A small-molecule ligand and the protein it binds are described below.
Small molecule (SMILES): O=C(O)c1ccccc1-c1c2ccc(=O)cc-2oc2cc(O)ccc12

Binding-site contacts:
Ligand atom C7 contacts residue PRO125 of chain 1.B at 4.0 Å (hydrophobic).
Ligand atom C6 contacts residue PRO125 of chain 1.B at 4.3 Å (hydrophobic).
Ligand atom C6 contacts residue ARG132 of chain 1.B at 3.9 Å.
Ligand atom C1 contacts residue TRP133 of chain 1.B at 3.7 Å (hydrophobic).
Ligand atom C5 contacts residue ARG132 of chain 1.B at 3.2 Å.
Ligand atom C10 contacts residue ARG132 of chain 1.B at 4.4 Å.
Ligand atom C4 contacts residue ARG132 of chain 1.B at 3.3 Å.
Ligand atom C9 contacts residue ARG132 of chain 1.B at 4.1 Å.
Ligand atom C3 contacts residue ARG132 of chain 1.B at 3.5 Å.
Ligand atom C5 contacts residue GLU128 of chain 1.B at 3.9 Å.
Ligand atom O5 contacts residue ARG132 of chain 1.B at 4.3 Å.
Ligand atom C11 contacts residue ARG132 of chain 1.B at 4.0 Å.
Ligand atom C16 contacts residue TRP80 of chain 1.B at 4.0 Å (hydrophobic).
Ligand atom C11 contacts residue ILE129 of chain 1.B at 4.0 Å (hydrophobic).
Ligand atom C11 contacts residue TRP80 of chain 1.B at 4.5 Å (hydrophobic).
Ligand atom O1 contacts residue GLU76 of chain 1.B at 4.4 Å.
Ligand atom C13 contacts residue TRP80 of chain 1.B at 3.9 Å (hydrophobic).
Ligand atom O3 contacts residue ARG132 of chain 1.B at 4.4 Å.
Ligand atom C2 contacts residue ARG132 of chain 1.B at 3.7 Å.
Ligand atom O2 contacts residue ARG132 of chain 1.B at 3.1 Å.
Ligand atom O1 contacts residue TRP133 of chain 1.B at 2.9 Å (h-bond).
Ligand atom C5 contacts residue ILE129 of chain 1.B at 4.2 Å (hydrophobic).
Ligand atom C15 contacts residue TRP80 of chain 1.B at 3.8 Å (hydrophobic).
Ligand atom C9 contacts residue ILE129 of chain 1.B at 4.0 Å (hydrophobic).
Ligand atom C4 contacts residue ILE129 of chain 1.B at 3.7 Å (hydrophobic).
Ligand atom C12 contacts residue TRP80 of chain 1.B at 3.8 Å (hydrophobic).
Ligand atom C15 contacts residue ILE129 of chain 1.B at 4.2 Å (hydrophobic).
Ligand atom C10 contacts residue ILE129 of chain 1.B at 4.2 Å (hydrophobic).
Ligand atom O3 contacts residue PRO125 of chain 1.B at 4.2 Å.
Ligand atom C1 contacts residue ILE129 of chain 1.B at 4.1 Å (hydrophobic).
Ligand atom C2 contacts residue ILE129 of chain 1.B at 3.7 Å (hydrophobic).
Ligand atom O2 contacts residue GLU128 of chain 1.B at 4.5 Å.
Ligand atom C17 contacts residue HIS84 of chain 1.B at 4.1 Å.
Ligand atom O2 contacts residue ILE129 of chain 1.B at 3.5 Å.
Ligand atom O3 contacts residue GLU128 of chain 1.B at 3.6 Å.
Ligand atom C2 contacts residue TRP133 of chain 1.B at 3.9 Å (hydrophobic).
Ligand atom C3 contacts residue ILE129 of chain 1.B at 3.7 Å (hydrophobic).
Ligand atom C6 contacts residue GLU128 of chain 1.B at 4.1 Å.
Ligand atom C16 contacts residue HIS84 of chain 1.B at 4.0 Å.

Sequence of chain 1.B:
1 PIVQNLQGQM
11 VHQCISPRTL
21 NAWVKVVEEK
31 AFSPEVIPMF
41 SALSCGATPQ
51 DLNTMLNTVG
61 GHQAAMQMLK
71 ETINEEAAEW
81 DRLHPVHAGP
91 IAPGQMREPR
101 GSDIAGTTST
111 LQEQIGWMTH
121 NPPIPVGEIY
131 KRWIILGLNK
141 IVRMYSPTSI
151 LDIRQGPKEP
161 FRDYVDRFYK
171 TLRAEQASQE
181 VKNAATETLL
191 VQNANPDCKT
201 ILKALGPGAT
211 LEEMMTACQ